Binding-site contacts:
Ligand atom N5 contacts residue ASN275 of chain 56.A at 3.4 Å (h-bond).
Ligand atom C1 contacts residue ASN283 of chain 56.A at 3.4 Å.
Ligand atom C5 contacts residue PRO231 of chain 56.C at 3.7 Å (hydrophobic).
Ligand atom O2 contacts residue ASP91 of chain 56.C at 2.5 Å (salt-bridge).
Ligand atom O2 contacts residue GLY282 of chain 56.A at 3.8 Å.
Ligand atom C6 contacts residue GLY282 of chain 56.A at 3.6 Å.
Ligand atom O3 contacts residue ASP91 of chain 56.C at 3.5 Å.
Ligand atom C1 contacts residue ARG104 of chain 56.C at 3.8 Å.
Ligand atom C11 contacts residue ASP232 of chain 56.C at 3.6 Å.
Ligand atom C4 contacts residue PRO231 of chain 56.C at 3.6 Å (hydrophobic).
Ligand atom C5 contacts residue ASN283 of chain 56.A at 3.8 Å.
Ligand atom C5 contacts residue ASN275 of chain 56.A at 3.5 Å.
Ligand atom O6 contacts residue GLY282 of chain 56.A at 3.5 Å.
Ligand atom C4 contacts residue ASP232 of chain 56.C at 3.4 Å.
Ligand atom O4 contacts residue ASN275 of chain 56.A at 3.0 Å (h-bond).
Ligand atom O1B contacts residue ARG104 of chain 56.C at 3.0 Å (salt-bridge).
Ligand atom C5 contacts residue GLY282 of chain 56.A at 3.8 Å.
Ligand atom O7 contacts residue PRO274 of chain 56.A at 3.6 Å.
Ligand atom O10 contacts residue ASN275 of chain 56.A at 3.0 Å (h-bond).
Ligand atom C3 contacts residue ARG104 of chain 56.C at 3.8 Å.
Ligand atom O5 contacts residue ASN283 of chain 56.A at 3.7 Å.
Ligand atom C6 contacts residue ASN283 of chain 56.A at 3.8 Å.
Ligand atom C11 contacts residue ILE233 of chain 56.C at 3.6 Å (hydrophobic).
Ligand atom O10 contacts residue ARG270 of chain 56.A at 3.6 Å.
Ligand atom C10 contacts residue PRO231 of chain 56.C at 3.8 Å (hydrophobic).
Ligand atom N5 contacts residue PRO231 of chain 56.C at 3.0 Å (h-bond).
Ligand atom O2 contacts residue PRO274 of chain 56.A at 3.4 Å.
Ligand atom C4 contacts residue ASN275 of chain 56.A at 3.7 Å.
Ligand atom O4 contacts residue PRO231 of chain 56.C at 3.9 Å.
Ligand atom O6 contacts residue ASN283 of chain 56.A at 3.0 Å (h-bond).
Ligand atom O4 contacts residue ARG95 of chain 56.C at 3.5 Å.
Ligand atom C11 contacts residue PRO231 of chain 56.C at 3.5 Å (hydrophobic).
Ligand atom O6 contacts residue ALA273 of chain 56.A at 3.7 Å.
Ligand atom C6 contacts residue ALA273 of chain 56.A at 3.8 Å (hydrophobic).
Ligand atom C10 contacts residue ASN275 of chain 56.A at 3.3 Å.
Ligand atom C5 contacts residue PRO274 of chain 56.A at 3.9 Å (hydrophobic).
Ligand atom C2 contacts residue ASP91 of chain 56.C at 3.2 Å.
Ligand atom C11 contacts residue GLY234 of chain 56.C at 3.8 Å.
Ligand atom O4 contacts residue ASP232 of chain 56.C at 2.8 Å (salt-bridge).
Ligand atom O6 contacts residue PRO274 of chain 56.A at 3.6 Å.

Sequence of chain 56.C:
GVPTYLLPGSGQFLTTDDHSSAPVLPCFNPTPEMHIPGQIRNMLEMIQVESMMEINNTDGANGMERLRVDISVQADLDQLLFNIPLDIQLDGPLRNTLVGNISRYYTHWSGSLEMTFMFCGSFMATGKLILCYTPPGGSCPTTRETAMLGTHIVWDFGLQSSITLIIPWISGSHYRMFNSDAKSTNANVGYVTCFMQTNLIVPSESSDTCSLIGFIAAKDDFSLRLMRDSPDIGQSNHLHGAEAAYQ

Sequence of chain 56.A:
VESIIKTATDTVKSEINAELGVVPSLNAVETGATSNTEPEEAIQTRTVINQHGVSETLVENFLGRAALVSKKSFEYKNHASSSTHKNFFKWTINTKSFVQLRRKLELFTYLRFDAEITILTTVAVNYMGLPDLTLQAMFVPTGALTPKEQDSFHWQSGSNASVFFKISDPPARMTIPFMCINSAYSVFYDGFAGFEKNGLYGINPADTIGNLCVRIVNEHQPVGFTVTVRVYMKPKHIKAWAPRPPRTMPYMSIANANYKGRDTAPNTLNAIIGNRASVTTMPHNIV

A protein and the small-molecule ligand that binds it are described below.
Small molecule (SMILES): CC(=O)N[C@@H]1[C@@H](O)[C@H](O[C@@H]2O[C@H](CO)[C@H](O)[C@H](O[C@]3(C(=O)O)C[C@H](O)[C@@H](NC(C)=O)[C@H]([C@H](O)[C@H](O)CO)O3)[C@H]2O)[C@@H](CO)O[C@H]1O